Binding-site contacts:
Ligand atom N7 contacts residue CYS124 of chain 1.A at 2.8 Å (h-bond).
Ligand atom C26 contacts residue LEU50 of chain 1.A at 3.1 Å (hydrophobic).
Ligand atom C23 contacts residue CYS124 of chain 1.A at 3.7 Å (hydrophobic).
Ligand atom C14 contacts residue CYS58 of chain 1.A at 3.4 Å (hydrophobic).
Ligand atom N21 contacts residue GLY171 of chain 1.A at 3.5 Å (h-bond).
Ligand atom C28 contacts residue GLU131 of chain 1.A at 3.9 Å.
Ligand atom C17 contacts residue PHE174 of chain 1.A at 3.9 Å (hydrophobic).
Ligand atom C12 contacts residue CYS58 of chain 1.A at 4.0 Å (hydrophobic).
Ligand atom C6 contacts residue CYS124 of chain 1.A at 3.8 Å (hydrophobic).
Ligand atom C25 contacts residue ARG127 of chain 1.A at 3.7 Å.
Ligand atom C11 contacts residue LEU121 of chain 1.A at 3.7 Å (hydrophobic).
Ligand atom C5 contacts residue ALA71 of chain 1.A at 4.0 Å (hydrophobic).
Ligand atom C6 contacts residue ALA71 of chain 1.A at 3.7 Å (hydrophobic).
Ligand atom C6 contacts residue GLU122 of chain 1.A at 3.6 Å.
Ligand atom C10 contacts residue PHE174 of chain 1.A at 4.0 Å (hydrophobic).
Ligand atom C11 contacts residue VAL105 of chain 1.A at 3.6 Å (hydrophobic).
Ligand atom N8 contacts residue PHE174 of chain 1.A at 3.6 Å.
Ligand atom C15 contacts residue GLY53 of chain 1.A at 3.4 Å.
Ligand atom N1 contacts residue CYS124 of chain 1.A at 3.2 Å (h-bond).
Ligand atom C29 contacts residue SER128 of chain 1.A at 3.8 Å.
Ligand atom C24 contacts residue CYS124 of chain 1.A at 3.5 Å (hydrophobic).
Ligand atom C13 contacts residue CYS58 of chain 1.A at 3.3 Å (hydrophobic).
Ligand atom C28 contacts residue ARG127 of chain 1.A at 3.9 Å.
Ligand atom C30 contacts residue ARG127 of chain 1.A at 3.4 Å.
Ligand atom N9 contacts residue PHE174 of chain 1.A at 3.9 Å.
Ligand atom C13 contacts residue LYS73 of chain 1.A at 3.9 Å.
Ligand atom C3 contacts residue PHE174 of chain 1.A at 3.9 Å (hydrophobic).
Ligand atom C29 contacts residue PHE174 of chain 1.A at 3.8 Å (hydrophobic).
Ligand atom C26 contacts residue ARG127 of chain 1.A at 3.8 Å.
Ligand atom C27 contacts residue ARG127 of chain 1.A at 3.9 Å.
Ligand atom C14 contacts residue GLY53 of chain 1.A at 3.9 Å.
Ligand atom C29 contacts residue ARG127 of chain 1.A at 3.6 Å.
Ligand atom C5 contacts residue PHE174 of chain 1.A at 3.7 Å (hydrophobic).
Ligand atom C2 contacts residue CYS124 of chain 1.A at 3.5 Å (hydrophobic).
Ligand atom C27 contacts residue LEU50 of chain 1.A at 3.7 Å (hydrophobic).
Ligand atom C24 contacts residue ARG127 of chain 1.A at 3.8 Å.
Ligand atom C30 contacts residue PHE174 of chain 1.A at 3.9 Å (hydrophobic).
Ligand atom N8 contacts residue CYS58 of chain 1.A at 4.0 Å.
Ligand atom C4 contacts residue PHE174 of chain 1.A at 3.5 Å (hydrophobic).
Ligand atom C15 contacts residue LYS52 of chain 1.A at 3.8 Å.

Sequence of chain 1.A:
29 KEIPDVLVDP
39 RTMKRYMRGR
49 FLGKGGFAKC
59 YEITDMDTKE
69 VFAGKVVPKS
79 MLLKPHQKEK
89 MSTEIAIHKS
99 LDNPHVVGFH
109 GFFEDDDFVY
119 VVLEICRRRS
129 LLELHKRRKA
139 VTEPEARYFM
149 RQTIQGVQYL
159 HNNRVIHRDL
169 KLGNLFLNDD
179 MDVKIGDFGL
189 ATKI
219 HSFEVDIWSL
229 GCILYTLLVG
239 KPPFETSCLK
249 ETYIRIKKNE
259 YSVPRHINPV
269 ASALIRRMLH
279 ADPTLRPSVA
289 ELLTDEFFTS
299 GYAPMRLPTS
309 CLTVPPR

A protein and the small-molecule ligand that binds it are described below.
Small molecule (SMILES): Cc1nn(-c2cccc(CCC(N)=O)c2)c2cc(N[C@@H](C)c3ccccc3)ncc12